This small molecule binds to this protein.
Small molecule (SMILES): CC(=O)N[C@H]1[C@H](O[C@H]2[C@@H](O)[C@@H](CO)OC[C@@H]2O)O[C@H](CO)[C@@H](O)[C@@H]1O

Binding-site contacts:
Ligand atom O2 contacts residue ASP204 of chain 1.A at 3.9 Å.
Ligand atom C3 contacts residue TYR171 of chain 1.A at 4.0 Å (hydrophobic).
Ligand atom C7 contacts residue ARG244 of chain 1.A at 3.7 Å.
Ligand atom C7 contacts residue GLY201 of chain 1.A at 3.6 Å.
Ligand atom O4 contacts residue ASP203 of chain 1.A at 2.7 Å (salt-bridge).
Ligand atom C8 contacts residue ASP204 of chain 1.A at 3.2 Å.
Ligand atom O2 contacts residue 2NA1 of chain 1.H at 2.9 Å (h-bond).
Ligand atom C2 contacts residue 2NA1 of chain 1.H at 2.4 Å.
Ligand atom O4 contacts residue TYR174 of chain 1.A at 3.4 Å.
Ligand atom O3 contacts residue GOL1 of chain 1.O at 3.7 Å.
Ligand atom C3 contacts residue 2NA1 of chain 1.H at 3.7 Å.
Ligand atom O2 contacts residue TYR171 of chain 1.A at 3.9 Å.
Ligand atom C4 contacts residue TRP199 of chain 1.A at 3.9 Å (hydrophobic).
Ligand atom C3 contacts residue ASP203 of chain 1.A at 3.4 Å.
Ligand atom C1 contacts residue TYR171 of chain 1.A at 3.5 Å (hydrophobic).
Ligand atom O5 contacts residue 2NA1 of chain 1.H at 2.3 Å (h-bond).
Ligand atom C8 contacts residue GLY201 of chain 1.A at 3.6 Å.
Ligand atom N2 contacts residue GLY201 of chain 1.A at 3.6 Å (h-bond).
Ligand atom O4 contacts residue GOL1 of chain 1.O at 3.4 Å.
Ligand atom C3 contacts residue ASP204 of chain 1.A at 3.8 Å.
Ligand atom O7 contacts residue ARG244 of chain 1.A at 2.8 Å (salt-bridge).
Ligand atom O3 contacts residue ASP203 of chain 1.A at 2.8 Å (salt-bridge).
Ligand atom N2 contacts residue ASP204 of chain 1.A at 2.7 Å (salt-bridge).
Ligand atom O6 contacts residue PHE165 of chain 1.A at 3.7 Å.
Ligand atom O3 contacts residue GLY201 of chain 1.A at 2.8 Å (h-bond).
Ligand atom C8 contacts residue PHE245 of chain 1.A at 4.0 Å (hydrophobic).
Ligand atom C7 contacts residue ASP204 of chain 1.A at 3.5 Å.
Ligand atom C2 contacts residue ASP204 of chain 1.A at 3.7 Å.
Ligand atom C1 contacts residue 2NA1 of chain 1.H at 1.4 Å.
Ligand atom C5 contacts residue TYR174 of chain 1.A at 3.9 Å (hydrophobic).
Ligand atom C6 contacts residue TYR174 of chain 1.A at 3.8 Å (hydrophobic).
Ligand atom C4 contacts residue ASP203 of chain 1.A at 3.7 Å.
Ligand atom C5 contacts residue 2NA1 of chain 1.H at 3.6 Å.
Ligand atom C6 contacts residue PHE165 of chain 1.A at 3.4 Å (hydrophobic).
Ligand atom O3 contacts residue GLY200 of chain 1.A at 3.5 Å.
Ligand atom C5 contacts residue TYR171 of chain 1.A at 3.8 Å (hydrophobic).
Ligand atom C3 contacts residue TYR171 of chain 1.A at 3.7 Å (hydrophobic).
Ligand atom C2 contacts residue TRP199 of chain 1.A at 3.8 Å (hydrophobic).
Ligand atom O7 contacts residue TRP199 of chain 1.A at 3.7 Å.
Ligand atom O6 contacts residue TRP199 of chain 1.A at 3.6 Å.

Sequence of chain 1.A:
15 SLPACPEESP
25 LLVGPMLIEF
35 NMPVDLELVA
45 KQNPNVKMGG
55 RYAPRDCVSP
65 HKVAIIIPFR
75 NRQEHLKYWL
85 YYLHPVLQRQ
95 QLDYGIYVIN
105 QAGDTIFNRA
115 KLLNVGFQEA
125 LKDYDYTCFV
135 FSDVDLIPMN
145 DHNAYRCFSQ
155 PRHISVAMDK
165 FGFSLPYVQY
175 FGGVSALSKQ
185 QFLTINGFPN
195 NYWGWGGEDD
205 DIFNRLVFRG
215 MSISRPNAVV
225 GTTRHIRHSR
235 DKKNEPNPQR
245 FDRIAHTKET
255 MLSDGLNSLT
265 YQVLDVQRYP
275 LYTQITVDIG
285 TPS